Sequence of chain 1.B:
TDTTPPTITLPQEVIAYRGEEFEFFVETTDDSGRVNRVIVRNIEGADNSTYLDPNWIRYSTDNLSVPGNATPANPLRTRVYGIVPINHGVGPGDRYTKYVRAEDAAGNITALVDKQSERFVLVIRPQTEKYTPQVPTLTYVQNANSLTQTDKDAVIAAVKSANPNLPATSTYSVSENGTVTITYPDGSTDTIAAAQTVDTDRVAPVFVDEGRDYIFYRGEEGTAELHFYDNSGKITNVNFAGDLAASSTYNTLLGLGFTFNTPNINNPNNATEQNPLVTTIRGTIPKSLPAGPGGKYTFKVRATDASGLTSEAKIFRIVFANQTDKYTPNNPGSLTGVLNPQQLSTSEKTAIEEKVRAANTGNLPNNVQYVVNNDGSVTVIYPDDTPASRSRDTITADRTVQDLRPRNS

Binding-site contacts:
Ligand atom C3 contacts residue GLU44 of chain 1.B at 3.5 Å.
Ligand atom O5 contacts residue LYS115 of chain 1.B at 3.8 Å.
Ligand atom O1 contacts residue GLU44 of chain 1.B at 3.3 Å.
Ligand atom C2 contacts residue GLU44 of chain 1.B at 3.7 Å.
Ligand atom N5 contacts residue ARG95 of chain 1.B at 2.8 Å (salt-bridge).
Ligand atom C4 contacts residue ASP114 of chain 1.B at 3.6 Å.
Ligand atom C6 contacts residue LYS115 of chain 1.B at 3.4 Å.
Ligand atom O1A contacts residue THR97 of chain 1.B at 2.8 Å (h-bond).
Ligand atom C8 contacts residue GLU44 of chain 1.B at 3.4 Å.
Ligand atom N2 contacts residue GLU44 of chain 1.B at 2.7 Å (salt-bridge).
Ligand atom C5 contacts residue GLY93 of chain 1.B at 3.7 Å.
Ligand atom C6 contacts residue ASP114 of chain 1.B at 3.5 Å.
Ligand atom C9 contacts residue LYS98 of chain 1.B at 3.4 Å.
Ligand atom N5 contacts residue GLY93 of chain 1.B at 3.0 Å (h-bond).
Ligand atom C11 contacts residue GLY93 of chain 1.B at 3.3 Å.
Ligand atom C6 contacts residue TYR99 of chain 1.B at 3.3 Å (hydrophobic).
Ligand atom C7 contacts residue GLU44 of chain 1.B at 3.5 Å.
Ligand atom C11 contacts residue TYR96 of chain 1.B at 3.5 Å (hydrophobic).
Ligand atom C6 contacts residue ARG95 of chain 1.B at 3.5 Å.
Ligand atom O4 contacts residue LYS115 of chain 1.B at 3.6 Å (salt-bridge).
Ligand atom C4 contacts residue ARG95 of chain 1.B at 3.2 Å.
Ligand atom O4 contacts residue GLY93 of chain 1.B at 2.6 Å (h-bond).
Ligand atom O1B contacts residue THR97 of chain 1.B at 3.0 Å (h-bond).
Ligand atom C8 contacts residue LYS98 of chain 1.B at 3.8 Å.
Ligand atom C10 contacts residue GLY93 of chain 1.B at 3.0 Å.
Ligand atom O6 contacts residue ASP114 of chain 1.B at 2.4 Å (salt-bridge).
Ligand atom O6 contacts residue TYR99 of chain 1.B at 2.5 Å (h-bond).
Ligand atom C1 contacts residue THR97 of chain 1.B at 3.5 Å.
Ligand atom O9 contacts residue TYR96 of chain 1.B at 3.5 Å.
Ligand atom C4 contacts residue GLY93 of chain 1.B at 3.4 Å.
Ligand atom O6 contacts residue ILE43 of chain 1.B at 3.6 Å.
Ligand atom C5 contacts residue ARG95 of chain 1.B at 3.3 Å.
Ligand atom C9 contacts residue ASP53 of chain 1.B at 3.4 Å.
Ligand atom O8 contacts residue LYS98 of chain 1.B at 3.0 Å (salt-bridge).
Ligand atom O10 contacts residue GLY93 of chain 1.B at 3.6 Å.
Ligand atom O9 contacts residue ASP53 of chain 1.B at 2.6 Å (salt-bridge).
Ligand atom C6 contacts residue ASP114 of chain 1.B at 3.3 Å.
Ligand atom C11 contacts residue ASP94 of chain 1.B at 3.5 Å.
Ligand atom O1A contacts residue TYR96 of chain 1.B at 3.6 Å.
Ligand atom O9 contacts residue LYS98 of chain 1.B at 3.0 Å (salt-bridge).

A small-molecule ligand and the protein it binds are described below.
Small molecule (SMILES): CC(=O)N[C@@H]1[C@@H](O[C@@H]2O[C@H](CO)[C@H](O)[C@H](O[C@]3(C(=O)O)C[C@H](O)[C@@H](NC(C)=O)[C@H]([C@H](O)[C@H](O)CO)O3)[C@H]2O)[C@@H](O)[C@@H](CO)O[C@@H]1O